Binding-site contacts:
Ligand atom CG2 contacts residue ASP133 of chain 1.B at 3.1 Å.
Ligand atom CAA contacts residue LEU92 of chain 1.B at 3.7 Å (hydrophobic).
Ligand atom C contacts residue LYS113 of chain 1.B at 3.7 Å.
Ligand atom OXT contacts residue THR134 of chain 1.B at 2.7 Å (h-bond).
Ligand atom CAA contacts residue GLN94 of chain 1.B at 3.7 Å.
Ligand atom C contacts residue TRP115 of chain 1.B at 3.7 Å (hydrophobic).
Ligand atom CAB contacts residue LEU92 of chain 1.B at 3.8 Å (hydrophobic).
Ligand atom CG1 contacts residue LEU108 of chain 1.B at 4.1 Å (hydrophobic).
Ligand atom O contacts residue TRP115 of chain 1.B at 3.0 Å (h-bond).
Ligand atom CG1 contacts residue TYR82 of chain 1.B at 3.6 Å (hydrophobic).
Ligand atom O contacts residue THR134 of chain 1.B at 3.6 Å.
Ligand atom CA contacts residue TRP115 of chain 1.B at 3.7 Å (hydrophobic).
Ligand atom O contacts residue TYR131 of chain 1.B at 4.1 Å.
Ligand atom CB contacts residue ASP160 of chain 1.B at 3.8 Å.
Ligand atom CAA contacts residue ASP133 of chain 1.B at 3.9 Å.
Ligand atom OXT contacts residue TYR131 of chain 1.B at 3.5 Å.
Ligand atom CAB contacts residue LEU108 of chain 1.B at 4.2 Å (hydrophobic).
Ligand atom C contacts residue TYR131 of chain 1.B at 3.5 Å (hydrophobic).
Ligand atom OXT contacts residue ASP133 of chain 1.B at 3.4 Å (salt-bridge).
Ligand atom N contacts residue ASP160 of chain 1.B at 2.8 Å (salt-bridge).
Ligand atom N contacts residue TYR82 of chain 1.B at 3.7 Å.
Ligand atom N contacts residue ASP133 of chain 1.B at 2.6 Å (salt-bridge).
Ligand atom CA contacts residue TYR82 of chain 1.B at 3.4 Å (hydrophobic).
Ligand atom CA contacts residue ASP133 of chain 1.B at 3.6 Å.
Ligand atom N contacts residue TYR131 of chain 1.B at 2.8 Å (h-bond).
Ligand atom OXT contacts residue LYS113 of chain 1.B at 3.8 Å.
Ligand atom O contacts residue LYS113 of chain 1.B at 2.9 Å (salt-bridge).
Ligand atom CAB contacts residue ASP133 of chain 1.B at 3.9 Å.
Ligand atom CG2 contacts residue ASN80 of chain 1.B at 4.3 Å.
Ligand atom CB contacts residue TYR82 of chain 1.B at 3.6 Å (hydrophobic).
Ligand atom C contacts residue THR134 of chain 1.B at 3.5 Å.
Ligand atom CA contacts residue ASP160 of chain 1.B at 3.8 Å.
Ligand atom CAA contacts residue VAL135 of chain 1.B at 3.2 Å (hydrophobic).
Ligand atom CA contacts residue TYR131 of chain 1.B at 3.2 Å (hydrophobic).
Ligand atom CG2 contacts residue ASP160 of chain 1.B at 4.2 Å.
Ligand atom CG1 contacts residue TRP115 of chain 1.B at 3.7 Å (hydrophobic).
Ligand atom C contacts residue ASP133 of chain 1.B at 4.0 Å.
Ligand atom CAA contacts residue ASN80 of chain 1.B at 4.0 Å.
Ligand atom CAB contacts residue ASN80 of chain 1.B at 3.9 Å.
Ligand atom CB contacts residue ASP133 of chain 1.B at 3.8 Å.

This small molecule binds to this protein.
Small molecule (SMILES): CCC[C@@H](C)[C@H](N)C(=O)O

Sequence of chain 1.B:
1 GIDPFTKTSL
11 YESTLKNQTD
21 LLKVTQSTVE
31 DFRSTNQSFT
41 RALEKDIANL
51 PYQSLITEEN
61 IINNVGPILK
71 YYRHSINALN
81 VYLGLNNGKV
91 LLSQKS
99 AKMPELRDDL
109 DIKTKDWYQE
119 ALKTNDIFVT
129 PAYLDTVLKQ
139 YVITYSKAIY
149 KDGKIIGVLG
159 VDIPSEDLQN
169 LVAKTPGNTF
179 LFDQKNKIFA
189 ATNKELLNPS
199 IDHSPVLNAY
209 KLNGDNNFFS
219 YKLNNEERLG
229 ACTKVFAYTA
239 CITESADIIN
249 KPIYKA